Sequence of chain 1.A:
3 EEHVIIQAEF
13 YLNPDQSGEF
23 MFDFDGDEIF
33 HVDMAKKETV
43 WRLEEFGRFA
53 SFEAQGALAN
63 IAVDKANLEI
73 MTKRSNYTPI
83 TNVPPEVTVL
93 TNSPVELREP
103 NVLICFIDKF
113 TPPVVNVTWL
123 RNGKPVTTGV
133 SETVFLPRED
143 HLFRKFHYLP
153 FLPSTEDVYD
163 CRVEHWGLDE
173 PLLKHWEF

A small-molecule ligand and the protein it binds are described below.
Small molecule (SMILES): CC(=O)N[C@@H]1[C@@H](O)[C@H](O)[C@@H](CO)O[C@H]1O

Binding-site contacts:
Ligand atom C1 contacts residue GLU166 of chain 1.A at 3.8 Å.
Ligand atom O7 contacts residue GLU166 of chain 1.A at 3.5 Å.
Ligand atom C7 contacts residue GLU166 of chain 1.A at 4.2 Å.
Ligand atom O5 contacts residue ASN118 of chain 1.A at 2.4 Å (h-bond).
Ligand atom O3 contacts residue TRP168 of chain 1.A at 3.3 Å (h-bond).
Ligand atom O5 contacts residue GLU166 of chain 1.A at 3.8 Å.
Ligand atom C4 contacts residue ASN118 of chain 1.A at 4.2 Å.
Ligand atom C7 contacts residue HIS167 of chain 1.A at 4.4 Å.
Ligand atom O7 contacts residue TRP168 of chain 1.A at 4.0 Å.
Ligand atom O7 contacts residue HIS167 of chain 1.A at 3.8 Å.
Ligand atom C5 contacts residue ASN118 of chain 1.A at 3.7 Å.
Ligand atom N2 contacts residue TRP168 of chain 1.A at 3.9 Å.
Ligand atom C8 contacts residue HIS167 of chain 1.A at 3.8 Å.
Ligand atom C8 contacts residue GLU166 of chain 1.A at 4.0 Å.
Ligand atom C2 contacts residue ASN118 of chain 1.A at 2.4 Å.
Ligand atom C8 contacts residue TRP168 of chain 1.A at 3.2 Å (hydrophobic).
Ligand atom C8 contacts residue VAL117 of chain 1.A at 4.5 Å (hydrophobic).
Ligand atom C3 contacts residue TRP168 of chain 1.A at 4.4 Å (hydrophobic).
Ligand atom O7 contacts residue ASN118 of chain 1.A at 3.6 Å (h-bond).
Ligand atom C3 contacts residue ASN118 of chain 1.A at 3.8 Å.
Ligand atom C2 contacts residue GLU166 of chain 1.A at 4.2 Å.
Ligand atom C1 contacts residue ASN118 of chain 1.A at 1.4 Å.
Ligand atom N2 contacts residue ASN118 of chain 1.A at 2.9 Å (h-bond).
Ligand atom C7 contacts residue TRP168 of chain 1.A at 3.5 Å (hydrophobic).
Ligand atom C8 contacts residue VAL116 of chain 1.A at 3.9 Å (hydrophobic).
Ligand atom C7 contacts residue ASN118 of chain 1.A at 3.5 Å.